The small molecule below binds the protein below.
Small molecule (SMILES): O=P(O)(O)OC[C@H]1O[C@@](CO)(OP(=O)(O)O)[C@@H](O)[C@@H]1O

Binding-site contacts:
Ligand atom C6 contacts residue LEU420 of chain 1.A at 3.3 Å (hydrophobic).
Ligand atom C5 contacts residue PRO510 of chain 1.A at 3.8 Å (hydrophobic).
Ligand atom P2 contacts residue SER421 of chain 1.A at 3.6 Å.
Ligand atom C3 contacts residue ALA502 of chain 1.A at 3.5 Å (hydrophobic).
Ligand atom C4 contacts residue LEU420 of chain 1.A at 3.0 Å (hydrophobic).
Ligand atom O5 contacts residue TYR509 of chain 1.A at 3.3 Å (h-bond).
Ligand atom O6P contacts residue SER423 of chain 1.A at 3.0 Å (h-bond).
Ligand atom O4P contacts residue ARG425 of chain 1.A at 3.5 Å.
Ligand atom O4P contacts residue SER423 of chain 1.A at 3.9 Å.
Ligand atom P2 contacts residue SER426 of chain 1.A at 3.6 Å.
Ligand atom O3 contacts residue ALA502 of chain 1.A at 3.0 Å (h-bond).
Ligand atom O4 contacts residue HIS501 of chain 1.A at 3.3 Å.
Ligand atom O3 contacts residue HIS501 of chain 1.A at 3.5 Å.
Ligand atom O2 contacts residue ASN422 of chain 1.A at 3.6 Å.
Ligand atom O5P contacts residue SER423 of chain 1.A at 2.8 Å (h-bond).
Ligand atom P2 contacts residue SER423 of chain 1.A at 3.4 Å.
Ligand atom C1 contacts residue VAL506 of chain 1.A at 3.8 Å (hydrophobic).
Ligand atom O4 contacts residue PRO510 of chain 1.A at 3.7 Å.
Ligand atom O5P contacts residue ASN422 of chain 1.A at 2.6 Å (h-bond).
Ligand atom C6 contacts residue SER426 of chain 1.A at 3.9 Å.
Ligand atom O2P contacts residue ASN422 of chain 1.A at 3.0 Å (h-bond).
Ligand atom O6 contacts residue SER426 of chain 1.A at 3.5 Å (h-bond).
Ligand atom O1P contacts residue ARG477 of chain 1.A at 3.1 Å (salt-bridge).
Ligand atom C5 contacts residue TYR509 of chain 1.A at 3.8 Å (hydrophobic).
Ligand atom O1 contacts residue GLY508 of chain 1.A at 2.9 Å (h-bond).
Ligand atom C6 contacts residue SER421 of chain 1.A at 3.9 Å.
Ligand atom O3 contacts residue LYS474 of chain 1.A at 3.7 Å.
Ligand atom C1 contacts residue ALA502 of chain 1.A at 3.7 Å (hydrophobic).
Ligand atom O1 contacts residue LYS507 of chain 1.A at 3.4 Å.
Ligand atom O5P contacts residue SER421 of chain 1.A at 3.4 Å (h-bond).
Ligand atom O1P contacts residue LYS474 of chain 1.A at 2.7 Å (salt-bridge).
Ligand atom C1 contacts residue GLY508 of chain 1.A at 3.7 Å.
Ligand atom O6P contacts residue ARG425 of chain 1.A at 3.4 Å.
Ligand atom P2 contacts residue ASN422 of chain 1.A at 3.9 Å.
Ligand atom O4P contacts residue SER426 of chain 1.A at 2.5 Å (h-bond).
Ligand atom O4 contacts residue LEU420 of chain 1.A at 2.5 Å (h-bond).
Ligand atom O4P contacts residue SER421 of chain 1.A at 2.6 Å (h-bond).
Ligand atom C5 contacts residue LEU420 of chain 1.A at 3.6 Å (hydrophobic).
Ligand atom P1 contacts residue ARG477 of chain 1.A at 3.6 Å.
Ligand atom O2P contacts residue ARG477 of chain 1.A at 2.5 Å (salt-bridge).

Sequence of chain 1.A:
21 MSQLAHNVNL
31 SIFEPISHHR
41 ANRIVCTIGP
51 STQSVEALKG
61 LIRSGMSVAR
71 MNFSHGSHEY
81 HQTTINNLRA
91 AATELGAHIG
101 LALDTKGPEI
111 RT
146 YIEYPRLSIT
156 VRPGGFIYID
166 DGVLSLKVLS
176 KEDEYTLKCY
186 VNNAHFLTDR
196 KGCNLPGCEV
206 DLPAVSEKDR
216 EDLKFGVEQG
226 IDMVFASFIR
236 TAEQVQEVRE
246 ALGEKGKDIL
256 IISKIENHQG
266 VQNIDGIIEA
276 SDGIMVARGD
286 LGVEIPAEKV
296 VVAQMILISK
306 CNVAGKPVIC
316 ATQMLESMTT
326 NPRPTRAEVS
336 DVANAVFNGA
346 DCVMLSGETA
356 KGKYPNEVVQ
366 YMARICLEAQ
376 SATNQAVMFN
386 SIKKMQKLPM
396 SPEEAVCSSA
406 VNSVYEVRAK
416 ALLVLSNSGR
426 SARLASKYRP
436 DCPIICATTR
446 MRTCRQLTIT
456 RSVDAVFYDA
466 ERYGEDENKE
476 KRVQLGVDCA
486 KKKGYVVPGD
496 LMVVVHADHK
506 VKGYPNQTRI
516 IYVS